Sequence of chain 1.A:
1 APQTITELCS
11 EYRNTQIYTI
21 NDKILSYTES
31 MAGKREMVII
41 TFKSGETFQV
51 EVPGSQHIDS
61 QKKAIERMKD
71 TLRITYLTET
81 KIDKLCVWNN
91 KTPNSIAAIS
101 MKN

Binding-site contacts:
Ligand atom N1 contacts residue TRP88 of chain 1.A at 4.1 Å.
Ligand atom O8 contacts residue TYR12 of chain 1.A at 3.7 Å.
Ligand atom C8 contacts residue TRP88 of chain 1.A at 3.4 Å (hydrophobic).
Ligand atom O6 contacts residue TRP88 of chain 1.A at 3.3 Å.
Ligand atom N1 contacts residue TYR12 of chain 1.A at 3.4 Å.
Ligand atom O4 contacts residue GLN56 of chain 1.A at 3.6 Å.
Ligand atom O8 contacts residue ALA32 of chain 1.B at 3.8 Å.
Ligand atom O3 contacts residue GLU51 of chain 1.A at 4.1 Å.
Ligand atom O6 contacts residue GLN61 of chain 1.A at 3.0 Å (h-bond).
Ligand atom O7 contacts residue TYR12 of chain 1.A at 3.0 Å.
Ligand atom C4 contacts residue TRP88 of chain 1.A at 3.6 Å (hydrophobic).
Ligand atom C2 contacts residue LYS91 of chain 1.A at 3.7 Å.
Ligand atom C6 contacts residue GLN61 of chain 1.A at 4.1 Å.
Ligand atom O3 contacts residue LYS91 of chain 1.A at 2.5 Å (salt-bridge).
Ligand atom O8 contacts residue GLN61 of chain 1.A at 3.5 Å (h-bond).
Ligand atom O5 contacts residue GLN56 of chain 1.A at 3.9 Å.
Ligand atom C6 contacts residue TRP88 of chain 1.A at 3.4 Å (hydrophobic).
Ligand atom O6 contacts residue HIS57 of chain 1.A at 3.7 Å.
Ligand atom O7 contacts residue GLY33 of chain 1.B at 3.0 Å.
Ligand atom C3 contacts residue TRP88 of chain 1.A at 3.6 Å (hydrophobic).
Ligand atom O3 contacts residue ASN90 of chain 1.A at 2.8 Å (h-bond).
Ligand atom C6 contacts residue GLU51 of chain 1.A at 4.2 Å.
Ligand atom O4 contacts residue GLU51 of chain 1.A at 2.6 Å (salt-bridge).
Ligand atom O2 contacts residue ASN90 of chain 1.A at 2.7 Å (h-bond).
Ligand atom C4 contacts residue LYS91 of chain 1.A at 3.6 Å.
Ligand atom C3 contacts residue LYS91 of chain 1.A at 3.4 Å.
Ligand atom C7 contacts residue TRP88 of chain 1.A at 3.7 Å (hydrophobic).
Ligand atom O4 contacts residue LYS91 of chain 1.A at 2.7 Å (salt-bridge).
Ligand atom C4 contacts residue GLU51 of chain 1.A at 3.3 Å.
Ligand atom C10 contacts residue TYR12 of chain 1.A at 4.2 Å (hydrophobic).
Ligand atom C5 contacts residue TRP88 of chain 1.A at 3.3 Å (hydrophobic).
Ligand atom C6 contacts residue HIS57 of chain 1.A at 3.5 Å.
Ligand atom N1 contacts residue GLY33 of chain 1.B at 3.5 Å (h-bond).
Ligand atom O8 contacts residue TRP88 of chain 1.A at 3.2 Å.
Ligand atom C9 contacts residue TYR12 of chain 1.A at 3.8 Å (hydrophobic).
Ligand atom C2 contacts residue ASN90 of chain 1.A at 3.9 Å.
Ligand atom O1 contacts residue TRP88 of chain 1.A at 3.3 Å (h-bond).
Ligand atom C3 contacts residue ASN90 of chain 1.A at 3.6 Å.
Ligand atom O3 contacts residue TRP88 of chain 1.A at 4.0 Å.
Ligand atom O8 contacts residue GLY33 of chain 1.B at 2.8 Å (h-bond).

This small molecule binds to this protein.
Small molecule (SMILES): O=[N+]([O-])c1cccc(O[C@H]2O[C@H](CO)[C@H](O)[C@H](O)[C@H]2O)c1

Sequence of chain 1.B:
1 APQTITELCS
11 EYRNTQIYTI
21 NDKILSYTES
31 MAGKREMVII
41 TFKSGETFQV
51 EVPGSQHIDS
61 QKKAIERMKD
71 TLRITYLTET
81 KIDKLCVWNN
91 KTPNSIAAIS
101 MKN